Binding-site contacts:
Ligand atom C16 contacts residue LEU148 of chain 3.A at 3.6 Å (hydrophobic).
Ligand atom C6 contacts residue LEU25 of chain 3.A at 3.8 Å (hydrophobic).
Ligand atom C14 contacts residue MET93 of chain 3.A at 3.8 Å (hydrophobic).
Ligand atom N12 contacts residue LEU96 of chain 3.A at 3.3 Å (h-bond).
Ligand atom N26 contacts residue ASN146 of chain 3.A at 3.0 Å (h-bond).
Ligand atom N10 contacts residue LEU25 of chain 3.A at 3.6 Å.
Ligand atom N10 contacts residue LEU96 of chain 3.A at 3.1 Å (h-bond).
Ligand atom O25 contacts residue LYS48 of chain 3.A at 2.5 Å (salt-bridge).
Ligand atom C23 contacts residue GLU145 of chain 3.A at 3.7 Å.
Ligand atom C6 contacts residue LEU96 of chain 3.A at 3.5 Å (hydrophobic).
Ligand atom C9 contacts residue CYS95 of chain 3.A at 3.6 Å (hydrophobic).
Ligand atom C8 contacts residue LEU25 of chain 3.A at 3.7 Å (hydrophobic).
Ligand atom N10 contacts residue CYS95 of chain 3.A at 3.8 Å.
Ligand atom C8 contacts residue LEU96 of chain 3.A at 3.2 Å (hydrophobic).
Ligand atom C22 contacts residue ASP162 of chain 3.A at 3.8 Å.
Ligand atom O25 contacts residue ASP162 of chain 3.A at 3.5 Å.
Ligand atom C13 contacts residue GLU94 of chain 3.A at 3.5 Å.
Ligand atom C11 contacts residue LEU148 of chain 3.A at 3.8 Å (hydrophobic).
Ligand atom C16 contacts residue LEU25 of chain 3.A at 3.8 Å (hydrophobic).
Ligand atom C3 contacts residue GLY99 of chain 3.A at 3.8 Å.
Ligand atom C23 contacts residue ASN146 of chain 3.A at 3.9 Å.
Ligand atom C5 contacts residue LEU96 of chain 3.A at 3.3 Å (hydrophobic).
Ligand atom C21 contacts residue VAL33 of chain 3.A at 4.0 Å (hydrophobic).
Ligand atom N26 contacts residue GLU145 of chain 3.A at 2.7 Å (salt-bridge).
Ligand atom C7 contacts residue LEU25 of chain 3.A at 3.4 Å (hydrophobic).
Ligand atom N12 contacts residue GLU94 of chain 3.A at 3.9 Å.
Ligand atom N26 contacts residue THR161 of chain 3.A at 3.7 Å.
Ligand atom C7 contacts residue LEU148 of chain 3.A at 3.6 Å (hydrophobic).
Ligand atom C7 contacts residue LEU96 of chain 3.A at 3.4 Å (hydrophobic).
Ligand atom C1 contacts residue ASP97 of chain 3.A at 3.8 Å.
Ligand atom O27 contacts residue ASP162 of chain 3.A at 3.1 Å.
Ligand atom C22 contacts residue LYS48 of chain 3.A at 3.2 Å.
Ligand atom C13 contacts residue ALA46 of chain 3.A at 3.6 Å (hydrophobic).
Ligand atom C2 contacts residue GLY99 of chain 3.A at 4.0 Å.
Ligand atom C4 contacts residue ASP97 of chain 3.A at 3.7 Å.
Ligand atom C9 contacts residue LEU96 of chain 3.A at 3.0 Å (hydrophobic).
Ligand atom N12 contacts residue ALA46 of chain 3.A at 3.9 Å.
Ligand atom C9 contacts residue LEU25 of chain 3.A at 3.7 Å (hydrophobic).
Ligand atom O27 contacts residue LYS48 of chain 3.A at 3.1 Å (salt-bridge).
Ligand atom C13 contacts residue LEU96 of chain 3.A at 3.9 Å (hydrophobic).

The small molecule below binds the protein below.
Small molecule (SMILES): NCCn1nc(-c2ccnc(-c3cnc4ccccc4c3)c2)cc1C(=O)O

Sequence of chain 3.A:
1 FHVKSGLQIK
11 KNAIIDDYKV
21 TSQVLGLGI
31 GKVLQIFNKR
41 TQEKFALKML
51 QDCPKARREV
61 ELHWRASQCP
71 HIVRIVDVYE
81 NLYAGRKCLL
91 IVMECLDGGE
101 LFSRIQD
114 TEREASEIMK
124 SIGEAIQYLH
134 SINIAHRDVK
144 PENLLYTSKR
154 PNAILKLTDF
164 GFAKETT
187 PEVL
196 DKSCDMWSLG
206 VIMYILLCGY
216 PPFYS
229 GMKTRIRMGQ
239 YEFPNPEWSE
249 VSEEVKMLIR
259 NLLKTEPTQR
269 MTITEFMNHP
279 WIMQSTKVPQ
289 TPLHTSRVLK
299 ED